Sequence of chain 40.E:
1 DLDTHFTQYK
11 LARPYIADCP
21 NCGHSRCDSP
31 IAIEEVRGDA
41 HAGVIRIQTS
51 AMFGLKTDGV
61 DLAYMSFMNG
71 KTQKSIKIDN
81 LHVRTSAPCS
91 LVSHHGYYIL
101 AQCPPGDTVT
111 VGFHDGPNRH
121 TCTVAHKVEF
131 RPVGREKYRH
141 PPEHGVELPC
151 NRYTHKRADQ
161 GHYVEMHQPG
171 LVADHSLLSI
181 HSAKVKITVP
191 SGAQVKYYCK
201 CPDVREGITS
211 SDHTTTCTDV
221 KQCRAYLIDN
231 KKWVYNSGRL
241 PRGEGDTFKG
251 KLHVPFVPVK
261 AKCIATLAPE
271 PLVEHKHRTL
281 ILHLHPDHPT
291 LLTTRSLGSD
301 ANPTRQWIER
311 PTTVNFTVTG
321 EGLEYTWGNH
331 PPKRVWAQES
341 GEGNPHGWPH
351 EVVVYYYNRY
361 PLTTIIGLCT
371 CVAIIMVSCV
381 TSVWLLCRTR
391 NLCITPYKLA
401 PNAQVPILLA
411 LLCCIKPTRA

This small molecule binds to this protein.
Small molecule (SMILES): CC(=O)N[C@@H]1[C@@H](O)[C@H](O)[C@@H](CO)O[C@H]1O

Binding-site contacts:
Ligand atom C3 contacts residue ASN315 of chain 40.E at 3.8 Å.
Ligand atom C1 contacts residue VAL314 of chain 40.E at 4.4 Å (hydrophobic).
Ligand atom C4 contacts residue ASN315 of chain 40.E at 4.3 Å.
Ligand atom C5 contacts residue ASN315 of chain 40.E at 3.7 Å.
Ligand atom O7 contacts residue ASN315 of chain 40.E at 4.2 Å.
Ligand atom O5 contacts residue ASN315 of chain 40.E at 2.4 Å (h-bond).
Ligand atom O5 contacts residue VAL314 of chain 40.E at 3.8 Å.
Ligand atom C8 contacts residue ASN315 of chain 40.E at 3.5 Å.
Ligand atom C1 contacts residue ASN315 of chain 40.E at 1.4 Å.
Ligand atom C2 contacts residue ASN315 of chain 40.E at 2.5 Å.
Ligand atom C8 contacts residue ILE281 of chain 40.E at 4.5 Å (hydrophobic).
Ligand atom N2 contacts residue ASN315 of chain 40.E at 2.8 Å (h-bond).
Ligand atom C6 contacts residue ASN315 of chain 40.E at 4.5 Å.
Ligand atom C7 contacts residue ASN315 of chain 40.E at 3.3 Å.
Ligand atom O5 contacts residue THR313 of chain 40.E at 4.3 Å.
Ligand atom C6 contacts residue THR313 of chain 40.E at 4.5 Å.